Sequence of chain 1.B:
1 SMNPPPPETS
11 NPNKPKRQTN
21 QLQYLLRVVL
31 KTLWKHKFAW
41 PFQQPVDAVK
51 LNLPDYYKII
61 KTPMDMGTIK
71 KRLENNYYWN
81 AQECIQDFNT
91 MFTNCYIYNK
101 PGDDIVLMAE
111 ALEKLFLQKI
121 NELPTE

A small-molecule ligand and the protein it binds are described below.
Small molecule (SMILES): COc1ccc(-c2cn(C)c(=O)c3cc(C(=O)NC4CCS(=O)(=O)CC4)sc23)cc1OC

Binding-site contacts:
Ligand atom O1 contacts residue TRP40 of chain 1.B at 3.3 Å.
Ligand atom C4 contacts residue LEU51 of chain 1.B at 3.7 Å (hydrophobic).
Ligand atom C10 contacts residue PHE42 of chain 1.B at 3.6 Å (hydrophobic).
Ligand atom C16 contacts residue EDO1 of chain 1.H at 3.6 Å.
Ligand atom C13 contacts residue ASN99 of chain 1.B at 3.2 Å.
Ligand atom C14 contacts residue LEU53 of chain 1.B at 3.8 Å (hydrophobic).
Ligand atom O1 contacts residue LEU51 of chain 1.B at 3.9 Å.
Ligand atom S contacts residue EDO1 of chain 1.H at 3.8 Å.
Ligand atom C1 contacts residue LEU51 of chain 1.B at 3.8 Å (hydrophobic).
Ligand atom C21 contacts residue TYR98 of chain 1.B at 3.7 Å (hydrophobic).
Ligand atom C7 contacts residue EDO1 of chain 1.H at 3.7 Å.
Ligand atom N contacts residue VAL46 of chain 1.B at 3.7 Å.
Ligand atom C3 contacts residue PRO41 of chain 1.B at 3.5 Å (hydrophobic).
Ligand atom O5 contacts residue LYS100 of chain 1.B at 3.1 Å (salt-bridge).
Ligand atom C1 contacts residue TRP40 of chain 1.B at 3.7 Å (hydrophobic).
Ligand atom C9 contacts residue PRO41 of chain 1.B at 3.4 Å (hydrophobic).
Ligand atom O2 contacts residue ASN99 of chain 1.B at 3.1 Å (h-bond).
Ligand atom C4 contacts residue PRO41 of chain 1.B at 3.8 Å (hydrophobic).
Ligand atom C7 contacts residue TRP40 of chain 1.B at 3.9 Å (hydrophobic).
Ligand atom C11 contacts residue ILE105 of chain 1.B at 3.8 Å (hydrophobic).
Ligand atom O3 contacts residue EDO1 of chain 1.H at 3.5 Å.
Ligand atom C3 contacts residue LEU51 of chain 1.B at 3.6 Å (hydrophobic).
Ligand atom N1 contacts residue ASN99 of chain 1.B at 3.1 Å (h-bond).
Ligand atom N1 contacts residue LEU53 of chain 1.B at 3.8 Å.
Ligand atom C6 contacts residue LEU51 of chain 1.B at 3.6 Å (hydrophobic).
Ligand atom C16 contacts residue LEU53 of chain 1.B at 3.8 Å (hydrophobic).
Ligand atom C10 contacts residue VAL46 of chain 1.B at 3.7 Å (hydrophobic).
Ligand atom C20 contacts residue TYR98 of chain 1.B at 3.9 Å (hydrophobic).
Ligand atom O4 contacts residue ASP103 of chain 1.B at 3.7 Å.
Ligand atom C6 contacts residue TRP40 of chain 1.B at 3.6 Å (hydrophobic).
Ligand atom C17 contacts residue LEU53 of chain 1.B at 3.9 Å (hydrophobic).
Ligand atom C14 contacts residue ASN99 of chain 1.B at 3.9 Å.
Ligand atom O3 contacts residue LEU53 of chain 1.B at 3.8 Å.
Ligand atom C20 contacts residue ASN99 of chain 1.B at 3.2 Å.
Ligand atom C5 contacts residue LEU51 of chain 1.B at 3.8 Å (hydrophobic).
Ligand atom O4 contacts residue ASN99 of chain 1.B at 3.6 Å.
Ligand atom O4 contacts residue LYS100 of chain 1.B at 2.7 Å (salt-bridge).
Ligand atom C19 contacts residue ASP103 of chain 1.B at 3.3 Å.
Ligand atom N1 contacts residue TYR98 of chain 1.B at 3.9 Å.
Ligand atom O contacts residue TRP40 of chain 1.B at 3.6 Å.